Binding-site contacts:
Ligand atom C6 contacts residue TYR371 of chain 1.D at 4.5 Å (hydrophobic).
Ligand atom C5 contacts residue SER381 of chain 1.D at 3.5 Å.
Ligand atom C2 contacts residue ASN379 of chain 1.D at 2.4 Å.
Ligand atom C1 contacts residue ILE382 of chain 1.D at 4.1 Å (hydrophobic).
Ligand atom C5 contacts residue ILE382 of chain 1.D at 4.2 Å (hydrophobic).
Ligand atom O5 contacts residue ILE382 of chain 1.D at 3.2 Å.
Ligand atom C6 contacts residue SER381 of chain 1.D at 3.9 Å.
Ligand atom O5 contacts residue SER381 of chain 1.D at 3.2 Å (h-bond).
Ligand atom O5 contacts residue GLN375 of chain 1.D at 4.5 Å.
Ligand atom O6 contacts residue GLU385 of chain 1.D at 4.0 Å.
Ligand atom C6 contacts residue ILE382 of chain 1.D at 4.0 Å (hydrophobic).
Ligand atom O7 contacts residue ASN379 of chain 1.D at 3.9 Å.
Ligand atom C1 contacts residue ASN379 of chain 1.D at 1.5 Å.
Ligand atom O5 contacts residue ASN379 of chain 1.D at 2.5 Å (h-bond).
Ligand atom C3 contacts residue ASN379 of chain 1.D at 3.8 Å.
Ligand atom C7 contacts residue LYS374 of chain 1.D at 4.5 Å.
Ligand atom O6 contacts residue SER381 of chain 1.D at 3.1 Å (h-bond).
Ligand atom C8 contacts residue ASN379 of chain 1.D at 4.5 Å.
Ligand atom C6 contacts residue GLU385 of chain 1.D at 4.2 Å.
Ligand atom N2 contacts residue GLN375 of chain 1.D at 4.3 Å.
Ligand atom C7 contacts residue GLN375 of chain 1.D at 4.2 Å.
Ligand atom C7 contacts residue ASN379 of chain 1.D at 3.5 Å.
Ligand atom C4 contacts residue ASN379 of chain 1.D at 4.3 Å.
Ligand atom O7 contacts residue GLN375 of chain 1.D at 3.3 Å.
Ligand atom O6 contacts residue ILE382 of chain 1.D at 3.6 Å.
Ligand atom O7 contacts residue LYS374 of chain 1.D at 4.0 Å.
Ligand atom C5 contacts residue ASN379 of chain 1.D at 3.8 Å.
Ligand atom C1 contacts residue SER381 of chain 1.D at 3.5 Å.
Ligand atom N2 contacts residue ASN379 of chain 1.D at 2.7 Å (h-bond).
Ligand atom C1 contacts residue GLN375 of chain 1.D at 4.0 Å.
Ligand atom C2 contacts residue GLN375 of chain 1.D at 4.0 Å.

Sequence of chain 1.D:
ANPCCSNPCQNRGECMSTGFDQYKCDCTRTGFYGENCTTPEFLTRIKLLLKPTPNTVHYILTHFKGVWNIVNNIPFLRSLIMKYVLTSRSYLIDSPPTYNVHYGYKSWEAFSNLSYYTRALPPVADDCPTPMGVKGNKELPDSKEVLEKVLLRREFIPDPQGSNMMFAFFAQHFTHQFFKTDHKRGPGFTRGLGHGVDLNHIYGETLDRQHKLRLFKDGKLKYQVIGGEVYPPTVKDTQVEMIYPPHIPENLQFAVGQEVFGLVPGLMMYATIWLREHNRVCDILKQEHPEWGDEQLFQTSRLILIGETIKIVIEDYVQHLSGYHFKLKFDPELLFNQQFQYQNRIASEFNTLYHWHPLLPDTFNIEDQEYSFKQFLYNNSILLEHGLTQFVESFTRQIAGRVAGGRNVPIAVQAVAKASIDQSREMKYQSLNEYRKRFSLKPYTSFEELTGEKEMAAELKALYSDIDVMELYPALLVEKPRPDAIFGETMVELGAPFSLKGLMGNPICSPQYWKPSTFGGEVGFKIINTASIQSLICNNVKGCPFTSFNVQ

This small molecule binds to this protein.
Small molecule (SMILES): CC(=O)N[C@@H]1[C@@H](O)[C@H](O)[C@@H](CO)O[C@H]1O